This small molecule binds to this protein.
Small molecule (SMILES): CCc1cc(O)c(Oc2ccccc2F)cc1F

Sequence of chain 1.D:
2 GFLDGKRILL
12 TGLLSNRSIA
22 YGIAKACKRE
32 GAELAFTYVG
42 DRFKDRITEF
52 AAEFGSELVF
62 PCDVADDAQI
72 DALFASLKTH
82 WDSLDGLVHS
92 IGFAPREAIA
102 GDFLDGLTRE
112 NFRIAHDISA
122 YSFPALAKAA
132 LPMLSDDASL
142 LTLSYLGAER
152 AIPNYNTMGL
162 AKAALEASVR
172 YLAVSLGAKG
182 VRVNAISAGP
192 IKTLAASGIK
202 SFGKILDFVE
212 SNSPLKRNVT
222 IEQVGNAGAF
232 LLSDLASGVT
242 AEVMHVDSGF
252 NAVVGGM

Binding-site contacts:
Ligand atom CAK contacts residue PHE203 of chain 1.D at 3.9 Å (hydrophobic).
Ligand atom CAE contacts residue MET159 of chain 1.D at 3.8 Å (hydrophobic).
Ligand atom CAR contacts residue ALA196 of chain 1.D at 3.9 Å (hydrophobic).
Ligand atom FAD contacts residue NAD1 of chain 1.S at 3.5 Å.
Ligand atom CAG contacts residue PHE94 of chain 1.D at 3.6 Å (hydrophobic).
Ligand atom OAB contacts residue TYR156 of chain 1.D at 2.7 Å (h-bond).
Ligand atom CAI contacts residue TYR156 of chain 1.D at 3.7 Å (hydrophobic).
Ligand atom CAH contacts residue ILE200 of chain 1.D at 3.8 Å (hydrophobic).
Ligand atom CAK contacts residue NAD1 of chain 1.S at 3.3 Å.
Ligand atom CAF contacts residue ILE100 of chain 1.D at 3.5 Å (hydrophobic).
Ligand atom OAL contacts residue ALA196 of chain 1.D at 3.8 Å.
Ligand atom FAD contacts residue ALA196 of chain 1.D at 3.5 Å.
Ligand atom CAO contacts residue ALA196 of chain 1.D at 3.7 Å (hydrophobic).
Ligand atom FAC contacts residue ALA197 of chain 1.D at 3.0 Å.
Ligand atom CAJ contacts residue ALA197 of chain 1.D at 3.7 Å (hydrophobic).
Ligand atom CAR contacts residue NAD1 of chain 1.S at 3.9 Å.
Ligand atom CAI contacts residue TYR146 of chain 1.D at 3.9 Å (hydrophobic).
Ligand atom CAP contacts residue ILE200 of chain 1.D at 3.6 Å (hydrophobic).
Ligand atom CAG contacts residue MET159 of chain 1.D at 3.5 Å (hydrophobic).
Ligand atom CAM contacts residue NAD1 of chain 1.S at 3.5 Å.
Ligand atom FAD contacts residue GLY93 of chain 1.D at 3.4 Å.
Ligand atom CAA contacts residue TYR146 of chain 1.D at 3.6 Å (hydrophobic).
Ligand atom CAP contacts residue NAD1 of chain 1.S at 3.2 Å.
Ligand atom CAE contacts residue ILE100 of chain 1.D at 3.7 Å (hydrophobic).
Ligand atom CAJ contacts residue ILE200 of chain 1.D at 3.7 Å (hydrophobic).
Ligand atom OAB contacts residue NAD1 of chain 1.S at 2.5 Å (h-bond).
Ligand atom FAC contacts residue ILE200 of chain 1.D at 3.6 Å.
Ligand atom CAN contacts residue NAD1 of chain 1.S at 3.1 Å.
Ligand atom CAN contacts residue ILE200 of chain 1.D at 3.4 Å (hydrophobic).
Ligand atom CAK contacts residue TYR146 of chain 1.D at 3.9 Å (hydrophobic).
Ligand atom FAC contacts residue PHE203 of chain 1.D at 2.9 Å.
Ligand atom CAM contacts residue TYR156 of chain 1.D at 3.7 Å (hydrophobic).
Ligand atom CAQ contacts residue NAD1 of chain 1.S at 3.5 Å.
Ligand atom OAL contacts residue NAD1 of chain 1.S at 3.2 Å.
Ligand atom CAO contacts residue MET159 of chain 1.D at 3.8 Å (hydrophobic).
Ligand atom CAA contacts residue ILE200 of chain 1.D at 3.4 Å (hydrophobic).
Ligand atom CAI contacts residue NAD1 of chain 1.S at 3.4 Å.
Ligand atom CAG contacts residue GLY93 of chain 1.D at 3.6 Å.
Ligand atom FAC contacts residue NAD1 of chain 1.S at 3.0 Å.
Ligand atom CAJ contacts residue NAD1 of chain 1.S at 3.6 Å.